A protein and the small-molecule ligand that binds it are described below.
Small molecule (SMILES): Nc1ncnc2c1ncn2[C@H]1C[C@H](O)[C@@H](COP(=O)(O)O)O1

Sequence of chain 4.A:
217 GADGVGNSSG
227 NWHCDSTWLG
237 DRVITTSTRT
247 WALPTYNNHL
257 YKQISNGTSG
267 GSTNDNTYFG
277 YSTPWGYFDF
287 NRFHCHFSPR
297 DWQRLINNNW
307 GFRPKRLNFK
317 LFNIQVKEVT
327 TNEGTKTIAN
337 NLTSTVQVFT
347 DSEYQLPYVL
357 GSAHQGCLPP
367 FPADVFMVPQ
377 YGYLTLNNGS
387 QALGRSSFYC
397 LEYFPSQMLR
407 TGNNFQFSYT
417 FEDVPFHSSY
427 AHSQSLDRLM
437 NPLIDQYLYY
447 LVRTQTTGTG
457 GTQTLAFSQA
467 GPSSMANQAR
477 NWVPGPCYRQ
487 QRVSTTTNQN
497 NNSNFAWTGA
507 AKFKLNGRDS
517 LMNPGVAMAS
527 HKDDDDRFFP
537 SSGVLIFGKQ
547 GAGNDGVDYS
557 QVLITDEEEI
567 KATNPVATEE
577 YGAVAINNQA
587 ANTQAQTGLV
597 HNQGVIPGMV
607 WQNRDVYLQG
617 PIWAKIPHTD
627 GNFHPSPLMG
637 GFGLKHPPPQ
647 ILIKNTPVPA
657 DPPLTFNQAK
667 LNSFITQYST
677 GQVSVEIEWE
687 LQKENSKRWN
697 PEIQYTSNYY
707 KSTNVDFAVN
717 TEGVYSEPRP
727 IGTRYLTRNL

Sequence of chain 5.A:
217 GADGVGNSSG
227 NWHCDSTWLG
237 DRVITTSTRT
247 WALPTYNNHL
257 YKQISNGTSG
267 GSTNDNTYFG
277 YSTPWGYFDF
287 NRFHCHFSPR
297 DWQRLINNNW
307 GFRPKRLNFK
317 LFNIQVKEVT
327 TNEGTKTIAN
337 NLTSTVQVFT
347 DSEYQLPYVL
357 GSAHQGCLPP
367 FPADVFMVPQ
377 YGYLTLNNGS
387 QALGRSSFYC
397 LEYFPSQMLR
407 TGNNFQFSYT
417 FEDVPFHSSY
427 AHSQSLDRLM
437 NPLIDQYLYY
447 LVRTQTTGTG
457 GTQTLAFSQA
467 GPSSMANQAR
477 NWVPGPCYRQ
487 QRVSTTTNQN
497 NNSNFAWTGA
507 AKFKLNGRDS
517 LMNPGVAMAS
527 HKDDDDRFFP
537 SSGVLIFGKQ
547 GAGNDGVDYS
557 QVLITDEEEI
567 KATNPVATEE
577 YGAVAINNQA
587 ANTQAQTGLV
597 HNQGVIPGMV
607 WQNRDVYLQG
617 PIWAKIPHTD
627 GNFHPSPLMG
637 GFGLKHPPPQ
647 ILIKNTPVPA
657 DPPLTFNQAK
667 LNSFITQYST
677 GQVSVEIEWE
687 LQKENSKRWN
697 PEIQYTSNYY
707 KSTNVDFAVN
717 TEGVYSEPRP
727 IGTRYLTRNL

Binding-site contacts:
Ligand atom N6 contacts residue VAL420 of chain 4.A at 4.0 Å.
Ligand atom N7 contacts residue HIS630 of chain 4.A at 4.1 Å.
Ligand atom C6 contacts residue SER632 of chain 4.A at 3.9 Å.
Ligand atom O2P contacts residue ASP626 of chain 5.A at 4.2 Å.
Ligand atom C4 contacts residue PRO631 of chain 4.A at 4.0 Å (hydrophobic).
Ligand atom O1P contacts residue LYS641 of chain 5.A at 4.0 Å.
Ligand atom C5 contacts residue PRO421 of chain 4.A at 4.1 Å (hydrophobic).
Ligand atom N6 contacts residue SER632 of chain 4.A at 3.3 Å (h-bond).
Ligand atom N7 contacts residue ASN609 of chain 4.A at 3.8 Å.
Ligand atom N3 contacts residue PRO631 of chain 4.A at 3.6 Å.
Ligand atom C2' contacts residue HIS630 of chain 4.A at 3.2 Å.
Ligand atom N6 contacts residue GLY637 of chain 4.A at 3.7 Å.
Ligand atom C1' contacts residue HIS630 of chain 4.A at 4.0 Å.
Ligand atom N9 contacts residue PRO421 of chain 4.A at 4.4 Å.
Ligand atom N7 contacts residue SER632 of chain 4.A at 4.1 Å.
Ligand atom N1 contacts residue PHE638 of chain 4.A at 4.3 Å.
Ligand atom N9 contacts residue HIS630 of chain 4.A at 4.2 Å.
Ligand atom N1 contacts residue PRO631 of chain 4.A at 3.5 Å (h-bond).
Ligand atom N3 contacts residue GLY639 of chain 4.A at 4.3 Å.
Ligand atom C5 contacts residue PRO631 of chain 4.A at 4.2 Å (hydrophobic).
Ligand atom C6 contacts residue PRO631 of chain 4.A at 3.9 Å (hydrophobic).
Ligand atom C2 contacts residue PRO631 of chain 4.A at 3.3 Å (hydrophobic).
Ligand atom C8 contacts residue HIS630 of chain 4.A at 3.3 Å.
Ligand atom C2 contacts residue VAL420 of chain 4.A at 4.3 Å (hydrophobic).
Ligand atom C2 contacts residue GLY639 of chain 4.A at 3.1 Å.
Ligand atom C4 contacts residue PRO421 of chain 4.A at 4.3 Å (hydrophobic).
Ligand atom N6 contacts residue GLY639 of chain 4.A at 3.6 Å (h-bond).
Ligand atom N1 contacts residue VAL420 of chain 4.A at 3.7 Å.
Ligand atom N6 contacts residue PHE638 of chain 4.A at 3.9 Å.
Ligand atom C6 contacts residue GLY639 of chain 4.A at 3.8 Å.
Ligand atom C6 contacts residue VAL420 of chain 4.A at 4.0 Å (hydrophobic).
Ligand atom C1' contacts residue PRO631 of chain 4.A at 4.3 Å (hydrophobic).
Ligand atom C8 contacts residue PRO421 of chain 4.A at 4.3 Å (hydrophobic).
Ligand atom N1 contacts residue GLY639 of chain 4.A at 3.1 Å (h-bond).
Ligand atom C3' contacts residue HIS630 of chain 4.A at 4.4 Å.
Ligand atom C2 contacts residue PRO421 of chain 4.A at 4.5 Å (hydrophobic).
Ligand atom C5 contacts residue SER632 of chain 4.A at 4.1 Å.
Ligand atom N1 contacts residue PRO421 of chain 4.A at 4.3 Å.
Ligand atom N7 contacts residue PRO421 of chain 4.A at 4.2 Å.
Ligand atom C6 contacts residue PRO421 of chain 4.A at 4.1 Å (hydrophobic).